Sequence of chain 1.LA:
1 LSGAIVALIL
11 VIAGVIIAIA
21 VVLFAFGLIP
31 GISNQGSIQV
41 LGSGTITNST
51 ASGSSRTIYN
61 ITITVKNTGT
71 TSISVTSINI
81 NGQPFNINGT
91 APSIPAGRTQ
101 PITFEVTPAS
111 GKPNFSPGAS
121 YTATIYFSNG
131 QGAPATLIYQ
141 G

Binding-site contacts:
Ligand atom O7 contacts residue TYR59 of chain 1.LA at 2.6 Å (h-bond).
Ligand atom C8 contacts residue TYR139 of chain 1.LA at 3.5 Å (hydrophobic).
Ligand atom N2 contacts residue GLY53 of chain 1.LA at 3.8 Å.
Ligand atom C1 contacts residue ASN48 of chain 1.LA at 1.5 Å.
Ligand atom O3 contacts residue LYS112 of chain 1.LA at 3.6 Å.
Ligand atom C4 contacts residue ASN48 of chain 1.LA at 4.3 Å.
Ligand atom C3 contacts residue ASN48 of chain 1.LA at 3.8 Å.
Ligand atom C7 contacts residue THR57 of chain 1.LA at 3.8 Å.
Ligand atom C8 contacts residue PHE115 of chain 1.LA at 3.9 Å (hydrophobic).
Ligand atom O7 contacts residue ASN48 of chain 1.LA at 3.6 Å (h-bond).
Ligand atom N2 contacts residue TYR139 of chain 1.LA at 3.9 Å.
Ligand atom C6 contacts residue THR50 of chain 1.LA at 3.5 Å.
Ligand atom O5 contacts residue ASN48 of chain 1.LA at 2.4 Å (h-bond).
Ligand atom C8 contacts residue SER55 of chain 1.LA at 3.0 Å.
Ligand atom O5 contacts residue THR50 of chain 1.LA at 3.4 Å.
Ligand atom C8 contacts residue THR50 of chain 1.LA at 3.7 Å.
Ligand atom C5 contacts residue ASN48 of chain 1.LA at 3.7 Å.
Ligand atom C3 contacts residue LYS112 of chain 1.LA at 4.4 Å.
Ligand atom C2 contacts residue ASN48 of chain 1.LA at 2.5 Å.
Ligand atom C7 contacts residue TYR139 of chain 1.LA at 4.0 Å (hydrophobic).
Ligand atom C8 contacts residue ASN48 of chain 1.LA at 4.4 Å.
Ligand atom C8 contacts residue TYR59 of chain 1.LA at 3.2 Å (hydrophobic).
Ligand atom C7 contacts residue SER55 of chain 1.LA at 4.4 Å.
Ligand atom C6 contacts residue SER52 of chain 1.LA at 4.0 Å.
Ligand atom C7 contacts residue GLY53 of chain 1.LA at 4.2 Å.
Ligand atom C5 contacts residue THR50 of chain 1.LA at 3.4 Å.
Ligand atom N2 contacts residue ASN48 of chain 1.LA at 2.8 Å (h-bond).
Ligand atom O7 contacts residue THR57 of chain 1.LA at 3.2 Å.
Ligand atom C8 contacts residue GLY53 of chain 1.LA at 3.5 Å.
Ligand atom C8 contacts residue THR57 of chain 1.LA at 3.9 Å.
Ligand atom O1S6 contacts residue SER52 of chain 1.LA at 3.3 Å (h-bond).
Ligand atom C8 contacts residue ARG56 of chain 1.LA at 4.3 Å.
Ligand atom C8 contacts residue ASN114 of chain 1.LA at 4.1 Å.
Ligand atom C7 contacts residue ASN48 of chain 1.LA at 3.4 Å.
Ligand atom O1S6 contacts residue GLY53 of chain 1.LA at 3.8 Å.
Ligand atom C1 contacts residue THR50 of chain 1.LA at 4.0 Å.
Ligand atom O6 contacts residue SER52 of chain 1.LA at 4.3 Å.
Ligand atom C7 contacts residue TYR59 of chain 1.LA at 3.3 Å (hydrophobic).
Ligand atom C6 contacts residue GLY53 of chain 1.LA at 3.8 Å.

A protein and the small-molecule ligand that binds it are described below.
Small molecule (SMILES): CC(=O)N[C@H]1[C@H](O[C@H]2[C@H](O)[C@@H](NC(C)=O)CO[C@@H]2CO)O[C@H](CO)[C@@H](O)[C@@H]1O[C@@H]1O[C@H](CS(=O)(=O)O)[C@@H](O)[C@H](O)[C@H]1O